Sequence of chain 2.K:
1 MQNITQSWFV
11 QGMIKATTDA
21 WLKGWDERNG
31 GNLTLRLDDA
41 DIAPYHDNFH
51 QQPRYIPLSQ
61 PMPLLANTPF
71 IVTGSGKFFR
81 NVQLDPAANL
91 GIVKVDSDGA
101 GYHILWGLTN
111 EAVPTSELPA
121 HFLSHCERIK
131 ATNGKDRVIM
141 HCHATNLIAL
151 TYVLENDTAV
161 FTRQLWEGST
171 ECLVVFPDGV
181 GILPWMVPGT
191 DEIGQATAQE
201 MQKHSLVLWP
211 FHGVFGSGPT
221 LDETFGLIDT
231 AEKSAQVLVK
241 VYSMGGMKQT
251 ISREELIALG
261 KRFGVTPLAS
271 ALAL

This small molecule binds to this protein.
Small molecule (SMILES): O=C(COP(=O)(O)O)NO

Binding-site contacts:
Ligand atom O1P contacts residue ASN29 of chain 2.K at 3.9 Å.
Ligand atom C2 contacts residue ASN32 of chain 2.K at 3.6 Å.
Ligand atom C1 contacts residue ASN32 of chain 2.K at 3.4 Å.
Ligand atom O4P contacts residue THR115 of chain 2.K at 3.7 Å.
Ligand atom P contacts residue ASN32 of chain 2.K at 3.6 Å.
Ligand atom O2 contacts residue ZN1 of chain 2.OA at 2.2 Å.
Ligand atom N2 contacts residue HIS141 of chain 2.K at 3.9 Å.
Ligand atom O1P contacts residue ASN32 of chain 2.K at 3.2 Å (h-bond).
Ligand atom N2 contacts residue ASN32 of chain 2.K at 3.6 Å.
Ligand atom C1 contacts residue HIS141 of chain 2.K at 3.9 Å.
Ligand atom O2 contacts residue HIS141 of chain 2.K at 3.1 Å (h-bond).
Ligand atom N2 contacts residue HIS212 of chain 2.K at 4.0 Å.
Ligand atom O1 contacts residue HIS141 of chain 2.K at 3.2 Å (h-bond).
Ligand atom O4P contacts residue GLY76 of chain 2.K at 3.6 Å.
Ligand atom O2 contacts residue GLU117 of chain 2.K at 2.5 Å (salt-bridge).
Ligand atom O1 contacts residue ASN32 of chain 2.K at 3.7 Å.
Ligand atom O1 contacts residue ZN1 of chain 2.OA at 2.1 Å.
Ligand atom O3P contacts residue SER75 of chain 2.K at 4.0 Å.
Ligand atom O4P contacts residue SER75 of chain 2.K at 3.3 Å (h-bond).
Ligand atom C1 contacts residue GLY31 of chain 2.K at 3.7 Å.
Ligand atom O2P contacts residue THR115 of chain 2.K at 2.4 Å (h-bond).
Ligand atom C2 contacts residue ASN29 of chain 2.K at 3.4 Å.
Ligand atom O3P contacts residue GLY74 of chain 2.K at 3.8 Å.
Ligand atom O1P contacts residue SER116 of chain 2.K at 3.8 Å.
Ligand atom O2P contacts residue ASN32 of chain 2.K at 2.6 Å (h-bond).
Ligand atom O2 contacts residue HIS212 of chain 2.K at 3.0 Å (h-bond).
Ligand atom P contacts residue GLY76 of chain 2.K at 3.9 Å.
Ligand atom O3P contacts residue GLY76 of chain 2.K at 3.0 Å (h-bond).
Ligand atom N2 contacts residue GLU117 of chain 2.K at 3.1 Å (salt-bridge).
Ligand atom O1 contacts residue GLY30 of chain 2.K at 3.6 Å.
Ligand atom O2P contacts residue GLY31 of chain 2.K at 3.4 Å (h-bond).
Ligand atom O3P contacts residue ASN29 of chain 2.K at 2.7 Å (h-bond).
Ligand atom N2 contacts residue ZN1 of chain 2.OA at 2.7 Å.
Ligand atom O1 contacts residue GLY31 of chain 2.K at 2.7 Å (h-bond).
Ligand atom C1 contacts residue ZN1 of chain 2.OA at 2.6 Å.
Ligand atom C2 contacts residue GLY31 of chain 2.K at 4.0 Å.
Ligand atom P contacts residue ASN29 of chain 2.K at 3.7 Å.
Ligand atom P contacts residue THR115 of chain 2.K at 3.6 Å.
Ligand atom O4P contacts residue SER116 of chain 2.K at 2.8 Å (h-bond).
Ligand atom O1 contacts residue HIS143 of chain 2.K at 3.1 Å (h-bond).